Sequence of chain 1.K:
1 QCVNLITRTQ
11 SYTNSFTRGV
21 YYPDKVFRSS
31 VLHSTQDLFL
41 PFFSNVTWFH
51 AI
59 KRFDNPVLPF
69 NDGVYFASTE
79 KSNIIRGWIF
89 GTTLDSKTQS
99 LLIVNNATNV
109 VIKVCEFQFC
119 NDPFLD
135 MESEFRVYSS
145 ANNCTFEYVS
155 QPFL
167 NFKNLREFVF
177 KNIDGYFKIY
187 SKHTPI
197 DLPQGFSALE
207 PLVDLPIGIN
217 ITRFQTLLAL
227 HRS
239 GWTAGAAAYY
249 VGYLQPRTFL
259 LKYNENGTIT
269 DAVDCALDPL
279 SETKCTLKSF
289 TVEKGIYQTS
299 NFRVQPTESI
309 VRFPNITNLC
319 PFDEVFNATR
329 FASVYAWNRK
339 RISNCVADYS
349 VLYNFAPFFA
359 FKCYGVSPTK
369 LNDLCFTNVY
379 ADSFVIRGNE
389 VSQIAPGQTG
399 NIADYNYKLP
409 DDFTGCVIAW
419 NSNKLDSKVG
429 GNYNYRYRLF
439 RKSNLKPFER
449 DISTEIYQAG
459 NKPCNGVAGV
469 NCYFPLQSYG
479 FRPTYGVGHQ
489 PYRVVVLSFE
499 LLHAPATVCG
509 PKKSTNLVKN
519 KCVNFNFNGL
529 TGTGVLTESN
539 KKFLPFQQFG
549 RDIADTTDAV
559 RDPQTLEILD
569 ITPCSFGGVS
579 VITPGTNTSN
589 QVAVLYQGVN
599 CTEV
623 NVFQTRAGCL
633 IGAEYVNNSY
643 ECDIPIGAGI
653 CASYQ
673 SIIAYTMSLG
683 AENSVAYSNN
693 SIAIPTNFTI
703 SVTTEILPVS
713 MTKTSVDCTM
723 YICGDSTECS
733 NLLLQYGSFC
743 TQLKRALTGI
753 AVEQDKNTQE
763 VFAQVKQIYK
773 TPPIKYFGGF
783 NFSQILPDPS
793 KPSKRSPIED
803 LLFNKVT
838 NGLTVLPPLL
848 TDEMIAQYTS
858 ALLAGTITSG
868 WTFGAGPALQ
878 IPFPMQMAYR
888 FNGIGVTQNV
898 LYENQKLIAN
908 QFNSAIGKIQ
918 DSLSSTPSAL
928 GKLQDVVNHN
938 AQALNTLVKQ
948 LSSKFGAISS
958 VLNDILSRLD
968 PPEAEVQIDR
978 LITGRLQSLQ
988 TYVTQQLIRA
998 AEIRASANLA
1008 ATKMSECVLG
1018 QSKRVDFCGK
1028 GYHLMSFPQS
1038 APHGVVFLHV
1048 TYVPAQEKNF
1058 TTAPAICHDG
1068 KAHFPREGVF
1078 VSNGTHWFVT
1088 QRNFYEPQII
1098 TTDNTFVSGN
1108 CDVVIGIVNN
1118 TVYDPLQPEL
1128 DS

Binding-site contacts:
Ligand atom C7 contacts residue ASN325 of chain 1.K at 3.9 Å.
Ligand atom O5 contacts residue ASN325 of chain 1.K at 2.4 Å (h-bond).
Ligand atom C8 contacts residue PHE353 of chain 1.K at 3.6 Å (hydrophobic).
Ligand atom C5 contacts residue ASN325 of chain 1.K at 3.7 Å.
Ligand atom C4 contacts residue ASN325 of chain 1.K at 4.2 Å.
Ligand atom C3 contacts residue ASN325 of chain 1.K at 3.8 Å.
Ligand atom C1 contacts residue ASN325 of chain 1.K at 1.4 Å.
Ligand atom C2 contacts residue ASN325 of chain 1.K at 2.5 Å.
Ligand atom N2 contacts residue ASN325 of chain 1.K at 2.9 Å (h-bond).

This protein binds this small molecule.
Small molecule (SMILES): CC(=O)N[C@@H]1[C@@H](O)[C@H](O)[C@@H](CO)O[C@H]1O